Sequence of chain 1.A:
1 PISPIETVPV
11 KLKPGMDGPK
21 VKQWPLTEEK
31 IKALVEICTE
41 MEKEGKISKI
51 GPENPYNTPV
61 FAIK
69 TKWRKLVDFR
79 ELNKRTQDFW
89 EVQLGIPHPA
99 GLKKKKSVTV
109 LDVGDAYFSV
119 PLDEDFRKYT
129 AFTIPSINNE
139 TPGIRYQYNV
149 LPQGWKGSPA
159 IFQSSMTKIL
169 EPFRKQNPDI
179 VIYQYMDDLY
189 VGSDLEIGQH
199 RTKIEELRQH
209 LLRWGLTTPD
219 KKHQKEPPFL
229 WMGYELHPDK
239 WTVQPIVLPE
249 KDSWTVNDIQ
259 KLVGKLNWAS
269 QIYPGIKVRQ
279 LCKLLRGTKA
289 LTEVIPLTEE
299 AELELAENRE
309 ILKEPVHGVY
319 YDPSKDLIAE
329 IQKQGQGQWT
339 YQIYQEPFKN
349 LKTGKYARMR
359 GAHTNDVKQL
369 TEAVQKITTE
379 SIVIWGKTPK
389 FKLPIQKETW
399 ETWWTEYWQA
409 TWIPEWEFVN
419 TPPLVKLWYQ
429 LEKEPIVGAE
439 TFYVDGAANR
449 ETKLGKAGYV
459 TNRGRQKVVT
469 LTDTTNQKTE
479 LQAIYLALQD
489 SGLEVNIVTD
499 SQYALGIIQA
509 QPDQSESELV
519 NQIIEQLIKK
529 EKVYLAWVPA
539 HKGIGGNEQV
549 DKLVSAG

Binding-site contacts:
Ligand atom C4 contacts residue VAL106 of chain 1.A at 3.7 Å (hydrophobic).
Ligand atom N21 contacts residue PRO236 of chain 1.A at 3.7 Å.
Ligand atom C9 contacts residue TYR188 of chain 1.A at 3.4 Å (hydrophobic).
Ligand atom N19 contacts residue PHE227 of chain 1.A at 3.5 Å.
Ligand atom N28 contacts residue LYS103 of chain 1.A at 2.8 Å (salt-bridge).
Ligand atom C22 contacts residue LEU234 of chain 1.A at 3.7 Å (hydrophobic).
Ligand atom C2 contacts residue VAL106 of chain 1.A at 3.8 Å (hydrophobic).
Ligand atom C23 contacts residue HIS235 of chain 1.A at 3.5 Å.
Ligand atom C11 contacts residue TYR188 of chain 1.A at 3.5 Å (hydrophobic).
Ligand atom C1 contacts residue LYS103 of chain 1.A at 3.5 Å.
Ligand atom C12 contacts residue TRP229 of chain 1.A at 3.8 Å (hydrophobic).
Ligand atom N28 contacts residue VAL106 of chain 1.A at 3.8 Å.
Ligand atom C7 contacts residue LYS103 of chain 1.A at 3.7 Å.
Ligand atom O8 contacts residue TYR188 of chain 1.A at 3.6 Å.
Ligand atom C10 contacts residue TYR188 of chain 1.A at 3.7 Å (hydrophobic).
Ligand atom BR17 contacts residue VAL189 of chain 1.A at 3.7 Å.
Ligand atom C7 contacts residue LYS101 of chain 1.A at 3.2 Å.
Ligand atom N28 contacts residue PRO236 of chain 1.A at 3.7 Å.
Ligand atom C16 contacts residue LEU234 of chain 1.A at 3.8 Å (hydrophobic).
Ligand atom N27 contacts residue LYS103 of chain 1.A at 2.9 Å (salt-bridge).
Ligand atom C16 contacts residue TYR188 of chain 1.A at 3.8 Å (hydrophobic).
Ligand atom C12 contacts residue TYR188 of chain 1.A at 3.6 Å (hydrophobic).
Ligand atom N19 contacts residue TRP229 of chain 1.A at 3.4 Å.
Ligand atom O8 contacts residue VAL106 of chain 1.A at 3.1 Å.
Ligand atom CL15 contacts residue TRP229 of chain 1.A at 3.9 Å.
Ligand atom C12 contacts residue LEU234 of chain 1.A at 3.4 Å (hydrophobic).
Ligand atom C25 contacts residue HIS235 of chain 1.A at 3.8 Å.
Ligand atom C24 contacts residue VAL106 of chain 1.A at 3.8 Å (hydrophobic).
Ligand atom C18 contacts residue TYR318 of chain 1.A at 3.5 Å (hydrophobic).
Ligand atom C13 contacts residue LEU234 of chain 1.A at 3.5 Å (hydrophobic).
Ligand atom C22 contacts residue PHE227 of chain 1.A at 3.5 Å (hydrophobic).
Ligand atom C13 contacts residue TYR188 of chain 1.A at 3.7 Å (hydrophobic).
Ligand atom C22 contacts residue HIS235 of chain 1.A at 3.7 Å.
Ligand atom BR17 contacts residue TYR181 of chain 1.A at 3.7 Å.
Ligand atom N20 contacts residue PRO236 of chain 1.A at 3.5 Å.
Ligand atom C3 contacts residue VAL106 of chain 1.A at 3.3 Å (hydrophobic).
Ligand atom C1 contacts residue VAL106 of chain 1.A at 3.8 Å (hydrophobic).
Ligand atom BR17 contacts residue TYR188 of chain 1.A at 3.4 Å.
Ligand atom C14 contacts residue TYR188 of chain 1.A at 3.7 Å (hydrophobic).
Ligand atom N27 contacts residue LYS102 of chain 1.A at 3.6 Å.

A protein and the small-molecule ligand that binds it are described below.
Small molecule (SMILES): N#Cc1cc(Cl)cc(Oc2c(Br)ccc(Cc3n[nH]c4nnccc34)c2F)c1